A protein and the small-molecule ligand that binds it are described below.
Small molecule (SMILES): CC(=O)N[C@@H]1[C@@H](O)[C@H](O)[C@@H](CO)O[C@H]1O

Sequence of chain 1.C:
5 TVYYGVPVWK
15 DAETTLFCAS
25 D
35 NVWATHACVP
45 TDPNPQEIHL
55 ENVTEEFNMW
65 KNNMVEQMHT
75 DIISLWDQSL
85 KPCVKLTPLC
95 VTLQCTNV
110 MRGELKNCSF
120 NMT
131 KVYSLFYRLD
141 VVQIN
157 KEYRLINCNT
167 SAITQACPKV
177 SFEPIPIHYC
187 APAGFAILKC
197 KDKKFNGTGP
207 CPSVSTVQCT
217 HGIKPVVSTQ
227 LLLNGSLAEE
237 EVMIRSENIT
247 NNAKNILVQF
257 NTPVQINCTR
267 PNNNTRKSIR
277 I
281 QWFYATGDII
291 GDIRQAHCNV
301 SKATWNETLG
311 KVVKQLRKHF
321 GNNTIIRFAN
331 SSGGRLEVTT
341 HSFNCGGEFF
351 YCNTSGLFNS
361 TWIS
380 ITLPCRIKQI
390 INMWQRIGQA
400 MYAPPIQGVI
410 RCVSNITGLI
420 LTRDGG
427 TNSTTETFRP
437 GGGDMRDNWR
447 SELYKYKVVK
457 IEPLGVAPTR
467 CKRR

Binding-site contacts:
Ligand atom C2 contacts residue ASN116 of chain 1.C at 2.5 Å.
Ligand atom C1 contacts residue ASN116 of chain 1.C at 1.4 Å.
Ligand atom N2 contacts residue ASN116 of chain 1.C at 2.9 Å (h-bond).
Ligand atom C5 contacts residue LEU135 of chain 1.C at 4.2 Å (hydrophobic).
Ligand atom C8 contacts residue THR100 of chain 1.C at 3.7 Å.
Ligand atom C1 contacts residue VAL102 of chain 1.C at 4.1 Å (hydrophobic).
Ligand atom C3 contacts residue VAL102 of chain 1.C at 3.7 Å (hydrophobic).
Ligand atom C6 contacts residue ILE289 of chain 1.C at 4.4 Å (hydrophobic).
Ligand atom C4 contacts residue ASN116 of chain 1.C at 4.2 Å.
Ligand atom C7 contacts residue VAL102 of chain 1.C at 4.5 Å (hydrophobic).
Ligand atom C2 contacts residue VAL102 of chain 1.C at 3.9 Å (hydrophobic).
Ligand atom O3 contacts residue VAL102 of chain 1.C at 4.3 Å.
Ligand atom C3 contacts residue ASN116 of chain 1.C at 3.8 Å.
Ligand atom O6 contacts residue ILE289 of chain 1.C at 3.9 Å.
Ligand atom O5 contacts residue ASP288 of chain 1.C at 4.1 Å.
Ligand atom C1 contacts residue LEU135 of chain 1.C at 3.7 Å (hydrophobic).
Ligand atom C5 contacts residue ASN116 of chain 1.C at 3.7 Å.
Ligand atom O5 contacts residue ASN116 of chain 1.C at 2.4 Å (h-bond).
Ligand atom C7 contacts residue ASN116 of chain 1.C at 3.7 Å.
Ligand atom O6 contacts residue LEU135 of chain 1.C at 4.2 Å.
Ligand atom C8 contacts residue TYR133 of chain 1.C at 4.3 Å (hydrophobic).
Ligand atom C6 contacts residue LEU135 of chain 1.C at 4.0 Å (hydrophobic).
Ligand atom O7 contacts residue ASN116 of chain 1.C at 4.1 Å.
Ligand atom N2 contacts residue VAL102 of chain 1.C at 3.5 Å.
Ligand atom C6 contacts residue ASP288 of chain 1.C at 3.8 Å.
Ligand atom C5 contacts residue VAL102 of chain 1.C at 4.2 Å (hydrophobic).
Ligand atom O5 contacts residue LEU135 of chain 1.C at 3.2 Å.
Ligand atom O6 contacts residue ASP288 of chain 1.C at 2.5 Å (salt-bridge).